This protein binds this small molecule.
Small molecule (SMILES): Cc1ccccc1NC(=O)[C@H](C1CCCCC1)n1c(-c2ccc(Cl)cc2)nc2cc(F)c(F)cc21

Binding-site contacts:
Ligand atom C10 contacts residue SER93 of chain 1.A at 3.5 Å.
Ligand atom C35 contacts residue SER116 of chain 1.A at 3.8 Å.
Ligand atom C10 contacts residue TYR130 of chain 1.A at 3.7 Å (hydrophobic).
Ligand atom C10 contacts residue ILE113 of chain 1.A at 3.5 Å (hydrophobic).
Ligand atom N3 contacts residue SER93 of chain 1.A at 3.5 Å.
Ligand atom C13 contacts residue SER93 of chain 1.A at 3.7 Å.
Ligand atom C24 contacts residue LEU48 of chain 1.A at 3.7 Å (hydrophobic).
Ligand atom C5 contacts residue TYR130 of chain 1.A at 3.7 Å (hydrophobic).
Ligand atom C31 contacts residue ILE96 of chain 1.A at 3.4 Å (hydrophobic).
Ligand atom C27 contacts residue LEU48 of chain 1.A at 3.6 Å (hydrophobic).
Ligand atom C29 contacts residue LEU48 of chain 1.A at 3.8 Å (hydrophobic).
Ligand atom C19 contacts residue MET126 of chain 1.A at 3.5 Å (hydrophobic).
Ligand atom C27 contacts residue MET89 of chain 1.A at 3.6 Å (hydrophobic).
Ligand atom C28 contacts residue HIS55 of chain 1.A at 3.8 Å.
Ligand atom F21 contacts residue LEU109 of chain 1.A at 3.6 Å.
Ligand atom N3 contacts residue TYR130 of chain 1.A at 2.7 Å (h-bond).
Ligand atom F20 contacts residue THR31 of chain 1.A at 3.6 Å.
Ligand atom C14 contacts residue SER93 of chain 1.A at 3.2 Å.
Ligand atom C26 contacts residue ILE96 of chain 1.A at 3.5 Å (hydrophobic).
Ligand atom O15 contacts residue MET51 of chain 1.A at 3.7 Å.
Ligand atom C24 contacts residue PHE90 of chain 1.A at 3.6 Å (hydrophobic).
Ligand atom F21 contacts residue PHE97 of chain 1.A at 3.1 Å.
Ligand atom C5 contacts residue SER93 of chain 1.A at 3.7 Å.
Ligand atom F20 contacts residue ILE34 of chain 1.A at 3.5 Å.
Ligand atom C12 contacts residue TYR130 of chain 1.A at 3.7 Å (hydrophobic).
Ligand atom C34 contacts residue ASN44 of chain 1.A at 3.7 Å.
Ligand atom F20 contacts residue ILE96 of chain 1.A at 3.3 Å.
Ligand atom F21 contacts residue ILE96 of chain 1.A at 3.8 Å.
Ligand atom C18 contacts residue MET89 of chain 1.A at 3.8 Å (hydrophobic).
Ligand atom N9 contacts residue SER93 of chain 1.A at 3.0 Å (h-bond).
Ligand atom C24 contacts residue MET89 of chain 1.A at 3.6 Å (hydrophobic).
Ligand atom C28 contacts residue MET51 of chain 1.A at 3.7 Å (hydrophobic).
Ligand atom C28 contacts residue MET89 of chain 1.A at 3.8 Å (hydrophobic).
Ligand atom C13 contacts residue ILE113 of chain 1.A at 3.6 Å (hydrophobic).
Ligand atom C16 contacts residue MET89 of chain 1.A at 3.8 Å (hydrophobic).
Ligand atom F21 contacts residue SER93 of chain 1.A at 3.7 Å.
Ligand atom C22 contacts residue PHE90 of chain 1.A at 3.8 Å (hydrophobic).
Ligand atom F20 contacts residue ILE30 of chain 1.A at 3.8 Å.
Ligand atom C2 contacts residue TYR130 of chain 1.A at 3.5 Å (hydrophobic).
Ligand atom C26 contacts residue SER93 of chain 1.A at 3.4 Å.

Sequence of chain 1.A:
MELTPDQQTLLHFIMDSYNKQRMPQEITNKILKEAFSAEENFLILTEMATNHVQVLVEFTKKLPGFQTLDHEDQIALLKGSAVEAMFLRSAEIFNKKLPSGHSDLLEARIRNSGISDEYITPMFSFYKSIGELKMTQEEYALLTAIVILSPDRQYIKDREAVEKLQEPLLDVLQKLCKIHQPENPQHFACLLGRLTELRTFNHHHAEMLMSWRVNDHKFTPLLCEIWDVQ